The small molecule below binds the protein below.
Small molecule (SMILES): CCC(CC)(C(=O)NCc1cn(Cc2ccc(Br)cc2)nn1)S(=O)(=O)O

Sequence of chain 1.C:
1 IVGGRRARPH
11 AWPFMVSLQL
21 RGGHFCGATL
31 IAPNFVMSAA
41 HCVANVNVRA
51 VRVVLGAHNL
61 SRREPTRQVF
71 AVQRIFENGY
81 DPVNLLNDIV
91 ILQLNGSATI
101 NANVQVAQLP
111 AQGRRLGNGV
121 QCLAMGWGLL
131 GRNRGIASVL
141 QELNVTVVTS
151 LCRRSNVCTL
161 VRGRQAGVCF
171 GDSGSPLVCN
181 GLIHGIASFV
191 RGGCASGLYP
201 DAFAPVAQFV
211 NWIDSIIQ

Binding-site contacts:
Ligand atom C21 contacts residue PHE170 of chain 1.C at 3.4 Å (hydrophobic).
Ligand atom C19 contacts residue SER173 of chain 1.C at 2.8 Å.
Ligand atom C7 contacts residue PHE170 of chain 1.C at 3.7 Å (hydrophobic).
Ligand atom O1 contacts residue CYS169 of chain 1.C at 3.3 Å (h-bond).
Ligand atom S22 contacts residue HIS41 of chain 1.C at 3.5 Å (h-bond).
Ligand atom C14 contacts residue PHE189 of chain 1.C at 3.7 Å (hydrophobic).
Ligand atom S22 contacts residue SER173 of chain 1.C at 1.5 Å (h-bond).
Ligand atom O18 contacts residue HIS41 of chain 1.C at 3.6 Å.
Ligand atom N15 contacts residue SER188 of chain 1.C at 2.3 Å (h-bond).
Ligand atom C16 contacts residue HIS41 of chain 1.C at 3.4 Å.
Ligand atom N15 contacts residue SER173 of chain 1.C at 3.9 Å.
Ligand atom C14 contacts residue HIS41 of chain 1.C at 3.5 Å.
Ligand atom C20 contacts residue VAL190 of chain 1.C at 4.2 Å (hydrophobic).
Ligand atom N11 contacts residue LEU85 of chain 1.C at 3.8 Å.
Ligand atom O1 contacts residue SER173 of chain 1.C at 2.3 Å (h-bond).
Ligand atom N15 contacts residue PHE189 of chain 1.C at 3.5 Å.
Ligand atom O18 contacts residue SER173 of chain 1.C at 4.2 Å.
Ligand atom N11 contacts residue PHE189 of chain 1.C at 4.3 Å.
Ligand atom O1 contacts residue PHE170 of chain 1.C at 3.5 Å.
Ligand atom O24 contacts residue SER173 of chain 1.C at 2.7 Å (h-bond).
Ligand atom O24 contacts residue HIS41 of chain 1.C at 3.2 Å (h-bond).
Ligand atom O1 contacts residue GLY171 of chain 1.C at 3.0 Å (h-bond).
Ligand atom C14 contacts residue SER188 of chain 1.C at 2.8 Å.
Ligand atom C14 contacts residue LEU85 of chain 1.C at 3.6 Å (hydrophobic).
Ligand atom C9 contacts residue VAL168 of chain 1.C at 4.2 Å (hydrophobic).
Ligand atom C20 contacts residue PHE189 of chain 1.C at 3.6 Å (hydrophobic).
Ligand atom C16 contacts residue SER173 of chain 1.C at 3.5 Å.
Ligand atom C13 contacts residue HIS41 of chain 1.C at 4.1 Å.
Ligand atom C20 contacts residue SER173 of chain 1.C at 3.1 Å.
Ligand atom C9 contacts residue SER173 of chain 1.C at 3.3 Å.
Ligand atom C12 contacts residue LEU85 of chain 1.C at 3.8 Å (hydrophobic).
Ligand atom O1 contacts residue ASP172 of chain 1.C at 3.5 Å (salt-bridge).
Ligand atom C19 contacts residue HIS41 of chain 1.C at 4.2 Å.
Ligand atom C16 contacts residue SER188 of chain 1.C at 3.6 Å.
Ligand atom N15 contacts residue HIS41 of chain 1.C at 3.3 Å (h-bond).
Ligand atom C9 contacts residue CYS169 of chain 1.C at 3.5 Å (hydrophobic).
Ligand atom C7 contacts residue VAL190 of chain 1.C at 3.9 Å (hydrophobic).
Ligand atom C19 contacts residue SER188 of chain 1.C at 4.1 Å.
Ligand atom C20 contacts residue SER188 of chain 1.C at 3.6 Å.
Ligand atom C21 contacts residue SER173 of chain 1.C at 4.1 Å.